This small molecule binds to this protein.
Small molecule (SMILES): CNCCc1cc(C#N)cc(OCc2ccc3c(C)cc(N)nc3c2)c1

Binding-site contacts:
Ligand atom N28 contacts residue TYR410 of chain 1.B at 3.3 Å.
Ligand atom C09 contacts residue GLU296 of chain 1.B at 3.5 Å.
Ligand atom C27 contacts residue TYR410 of chain 1.B at 3.4 Å (hydrophobic).
Ligand atom C02 contacts residue TRP291 of chain 1.B at 3.8 Å (hydrophobic).
Ligand atom C11 contacts residue HEM1 of chain 1.H at 3.2 Å.
Ligand atom N28 contacts residue MET274 of chain 1.B at 3.7 Å.
Ligand atom C10 contacts residue HEM1 of chain 1.H at 3.6 Å.
Ligand atom C34 contacts residue H4B1 of chain 1.I at 3.2 Å.
Ligand atom C31 contacts residue TRP382 of chain 1.B at 3.8 Å (hydrophobic).
Ligand atom C06 contacts residue HEM1 of chain 1.H at 3.6 Å.
Ligand atom C03 contacts residue HEM1 of chain 1.H at 3.4 Å.
Ligand atom C34 contacts residue HEM1 of chain 1.H at 3.5 Å.
Ligand atom N02 contacts residue PRO269 of chain 1.B at 3.6 Å.
Ligand atom N02 contacts residue TRP291 of chain 1.B at 2.7 Å (h-bond).
Ligand atom C07 contacts residue VAL271 of chain 1.B at 3.3 Å (hydrophobic).
Ligand atom N01 contacts residue GLU296 of chain 1.B at 2.8 Å (salt-bridge).
Ligand atom N02 contacts residue TYR292 of chain 1.B at 3.5 Å.
Ligand atom N02 contacts residue HEM1 of chain 1.H at 3.6 Å.
Ligand atom C07 contacts residue HEM1 of chain 1.H at 3.5 Å.
Ligand atom C04 contacts residue HEM1 of chain 1.H at 3.6 Å.
Ligand atom O13 contacts residue VAL271 of chain 1.B at 3.7 Å.
Ligand atom C06 contacts residue VAL271 of chain 1.B at 3.5 Å (hydrophobic).
Ligand atom N01 contacts residue HEM1 of chain 1.H at 3.6 Å.
Ligand atom C31 contacts residue MET40 of chain 1.B at 3.7 Å (hydrophobic).
Ligand atom N02 contacts residue GLU296 of chain 1.B at 2.7 Å (salt-bridge).
Ligand atom C23 contacts residue TYR410 of chain 1.B at 3.8 Å (hydrophobic).
Ligand atom C10 contacts residue GLU296 of chain 1.B at 3.6 Å.
Ligand atom C27 contacts residue ASN273 of chain 1.B at 3.5 Å.
Ligand atom C02 contacts residue HEM1 of chain 1.H at 3.5 Å.
Ligand atom C11 contacts residue GLY290 of chain 1.B at 3.7 Å.
Ligand atom C08 contacts residue HEM1 of chain 1.H at 3.5 Å.
Ligand atom N28 contacts residue ASN273 of chain 1.B at 3.0 Å (h-bond).
Ligand atom C12 contacts residue HEM1 of chain 1.H at 3.4 Å.
Ligand atom N33 contacts residue H4B1 of chain 1.I at 2.9 Å (h-bond).
Ligand atom N33 contacts residue HEM1 of chain 1.H at 2.7 Å (h-bond).
Ligand atom C05 contacts residue HEM1 of chain 1.H at 3.8 Å.
Ligand atom C02 contacts residue GLU296 of chain 1.B at 3.5 Å.
Ligand atom C09 contacts residue HEM1 of chain 1.H at 3.4 Å.
Ligand atom C06 contacts residue PHE288 of chain 1.B at 3.8 Å (hydrophobic).
Ligand atom C03 contacts residue PRO269 of chain 1.B at 3.8 Å (hydrophobic).

Sequence of chain 1.B:
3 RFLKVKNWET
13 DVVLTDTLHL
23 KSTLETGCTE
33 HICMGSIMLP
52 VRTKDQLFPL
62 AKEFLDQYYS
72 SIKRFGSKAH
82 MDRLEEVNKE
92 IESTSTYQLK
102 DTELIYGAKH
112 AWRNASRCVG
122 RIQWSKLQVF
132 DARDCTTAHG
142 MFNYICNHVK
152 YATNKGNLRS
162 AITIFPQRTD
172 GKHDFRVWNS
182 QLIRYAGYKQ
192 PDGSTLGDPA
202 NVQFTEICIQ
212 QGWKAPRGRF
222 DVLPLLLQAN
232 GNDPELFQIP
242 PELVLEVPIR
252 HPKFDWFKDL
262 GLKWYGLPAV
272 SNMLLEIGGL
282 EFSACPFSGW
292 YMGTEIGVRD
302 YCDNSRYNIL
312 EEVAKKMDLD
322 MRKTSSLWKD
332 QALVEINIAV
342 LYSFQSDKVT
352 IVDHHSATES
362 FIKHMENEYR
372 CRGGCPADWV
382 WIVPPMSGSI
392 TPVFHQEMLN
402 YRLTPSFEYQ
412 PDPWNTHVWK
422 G